Sequence of chain 1.C:
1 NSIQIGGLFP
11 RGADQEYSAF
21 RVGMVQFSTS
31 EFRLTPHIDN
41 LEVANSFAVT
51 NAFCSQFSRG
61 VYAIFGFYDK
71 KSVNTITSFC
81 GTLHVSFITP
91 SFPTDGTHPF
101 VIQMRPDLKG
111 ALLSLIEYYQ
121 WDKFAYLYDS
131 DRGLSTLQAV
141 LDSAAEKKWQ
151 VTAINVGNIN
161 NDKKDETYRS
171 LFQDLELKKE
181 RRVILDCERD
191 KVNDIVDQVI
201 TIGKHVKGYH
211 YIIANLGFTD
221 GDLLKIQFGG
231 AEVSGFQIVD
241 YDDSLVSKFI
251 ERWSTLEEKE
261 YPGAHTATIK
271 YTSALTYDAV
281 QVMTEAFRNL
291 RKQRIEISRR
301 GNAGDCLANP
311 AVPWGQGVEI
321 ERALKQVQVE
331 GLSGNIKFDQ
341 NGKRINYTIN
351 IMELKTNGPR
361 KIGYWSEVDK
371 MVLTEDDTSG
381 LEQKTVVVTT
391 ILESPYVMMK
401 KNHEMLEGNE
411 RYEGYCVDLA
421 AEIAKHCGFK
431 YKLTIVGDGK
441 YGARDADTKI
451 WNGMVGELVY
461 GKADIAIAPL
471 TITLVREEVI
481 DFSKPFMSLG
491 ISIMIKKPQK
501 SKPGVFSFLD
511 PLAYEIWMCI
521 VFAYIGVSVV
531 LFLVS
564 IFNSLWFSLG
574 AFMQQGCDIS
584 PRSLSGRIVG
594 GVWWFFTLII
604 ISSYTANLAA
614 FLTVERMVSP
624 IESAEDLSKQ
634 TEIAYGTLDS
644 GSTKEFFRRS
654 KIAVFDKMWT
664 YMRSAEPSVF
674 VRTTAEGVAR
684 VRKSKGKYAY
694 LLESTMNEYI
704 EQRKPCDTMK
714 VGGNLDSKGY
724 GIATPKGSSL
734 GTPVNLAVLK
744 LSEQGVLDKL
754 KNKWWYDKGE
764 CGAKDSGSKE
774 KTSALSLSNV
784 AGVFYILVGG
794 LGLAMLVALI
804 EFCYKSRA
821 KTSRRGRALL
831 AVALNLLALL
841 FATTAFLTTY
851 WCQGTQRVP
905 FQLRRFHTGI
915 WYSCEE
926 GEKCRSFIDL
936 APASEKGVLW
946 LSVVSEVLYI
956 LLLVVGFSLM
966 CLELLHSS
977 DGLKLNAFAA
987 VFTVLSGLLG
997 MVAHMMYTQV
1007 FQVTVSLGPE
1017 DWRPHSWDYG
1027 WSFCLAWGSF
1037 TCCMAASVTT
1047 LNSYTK

Binding-site contacts:
Ligand atom C01 contacts residue LYS207 of chain 1.C at 3.0 Å.
Ligand atom C41 contacts residue SER731 of chain 1.C at 3.0 Å.
Ligand atom C04 contacts residue GLY208 of chain 1.C at 3.4 Å.
Ligand atom O42 contacts residue SER731 of chain 1.C at 1.6 Å.
Ligand atom C21 contacts residue GLY461 of chain 1.C at 3.3 Å.
Ligand atom C18 contacts residue TYR119 of chain 1.C at 3.4 Å (hydrophobic).
Ligand atom C80 contacts residue GLY461 of chain 1.C at 1.9 Å.
Ligand atom C10 contacts residue TYR460 of chain 1.C at 2.8 Å (hydrophobic).
Ligand atom O82 contacts residue TYR460 of chain 1.C at 1.7 Å.
Ligand atom C80 contacts residue TYR460 of chain 1.C at 1.9 Å (hydrophobic).
Ligand atom C20 contacts residue GLY461 of chain 1.C at 3.2 Å.
Ligand atom C02 contacts residue GLY208 of chain 1.C at 3.0 Å.
Ligand atom O72 contacts residue TYR118 of chain 1.C at 3.1 Å.
Ligand atom C17 contacts residue TYR119 of chain 1.C at 2.9 Å (hydrophobic).
Ligand atom C03 contacts residue GLY208 of chain 1.C at 2.6 Å.
Ligand atom C15 contacts residue TYR460 of chain 1.C at 2.5 Å (hydrophobic).
Ligand atom C13 contacts residue TYR460 of chain 1.C at 2.5 Å (hydrophobic).
Ligand atom C12 contacts residue TYR460 of chain 1.C at 2.9 Å (hydrophobic).
Ligand atom O78 contacts residue GLN120 of chain 1.C at 2.5 Å (h-bond).
Ligand atom C16 contacts residue TYR460 of chain 1.C at 2.9 Å (hydrophobic).
Ligand atom C71 contacts residue TYR118 of chain 1.C at 2.9 Å (hydrophobic).
Ligand atom C14 contacts residue TYR460 of chain 1.C at 1.6 Å (hydrophobic).
Ligand atom C08 contacts residue TYR460 of chain 1.C at 2.9 Å (hydrophobic).
Ligand atom C01 contacts residue GLY208 of chain 1.C at 1.9 Å.
Ligand atom C80 contacts residue VAL459 of chain 1.C at 2.5 Å (hydrophobic).
Ligand atom O53 contacts residue SER732 of chain 1.C at 3.0 Å (h-bond).
Ligand atom C22 contacts residue GLY461 of chain 1.C at 3.4 Å.
Ligand atom C21 contacts residue TYR460 of chain 1.C at 3.3 Å (hydrophobic).
Ligand atom O84 contacts residue TYR209 of chain 1.C at 3.5 Å (h-bond).
Ligand atom C81 contacts residue TYR460 of chain 1.C at 1.3 Å (hydrophobic).
Ligand atom C83 contacts residue TYR460 of chain 1.C at 3.1 Å (hydrophobic).
Ligand atom C85 contacts residue GLY208 of chain 1.C at 3.2 Å.
Ligand atom C85 contacts residue TYR209 of chain 1.C at 3.2 Å (hydrophobic).
Ligand atom C18 contacts residue VAL459 of chain 1.C at 3.1 Å (hydrophobic).
Ligand atom C04 contacts residue TYR460 of chain 1.C at 3.5 Å (hydrophobic).
Ligand atom O43 contacts residue SER731 of chain 1.C at 3.4 Å.
Ligand atom O42 contacts residue PRO728 of chain 1.C at 3.4 Å.
Ligand atom C20 contacts residue TYR460 of chain 1.C at 2.9 Å (hydrophobic).
Ligand atom O84 contacts residue GLY208 of chain 1.C at 3.0 Å (h-bond).
Ligand atom O43 contacts residue SER732 of chain 1.C at 3.2 Å (h-bond).

A small-molecule ligand and the protein it binds are described below.
Small molecule (SMILES): C[C@@H]1CC[C@@]2(OC1)O[C@H]1[C@@H](O)[C@H]3[C@@H]4CC[C@H]5C[C@@H](O[C@@H]6O[C@H](CO)[C@H](O[C@@H]7O[C@H](CO)[C@@H](O)[C@H](O[C@@H]8OC[C@@H](O)[C@H](O)[C@H]8O)[C@H]7O[C@@H]7O[C@H](CO)[C@H](O)[C@H](O[C@@H]8O[C@H](CO)[C@@H](O)[C@H](O)[C@H]8O)[C@H]7O)[C@H](O)[C@H]6O)[C@H](O)C[C@]5(C)[C@H]4CC[C@]3(C)[C@H]1[C@@H]2C